This small molecule binds to this protein.
Small molecule (SMILES): CC(C)n1cnc2/c(=N/c3cccc(Cl)c3)nc(NCCO)[nH]c21

Binding-site contacts:
Ligand atom N7 contacts residue LYS20 of chain 1.A at 3.7 Å.
Ligand atom C8 contacts residue ASN21 of chain 1.A at 3.4 Å.
Ligand atom CAF contacts residue OLP1 of chain 1.D at 3.7 Å.
Ligand atom C6 contacts residue LYS20 of chain 1.A at 4.0 Å.
Ligand atom CAK contacts residue OLP1 of chain 1.D at 3.6 Å.
Ligand atom C6 contacts residue LEU22 of chain 1.A at 3.9 Å (hydrophobic).
Ligand atom CAR contacts residue LYS20 of chain 1.A at 3.9 Å.
Ligand atom CAA contacts residue TYR23 of chain 1.A at 3.5 Å (hydrophobic).
Ligand atom C5 contacts residue LEU22 of chain 1.A at 4.0 Å (hydrophobic).
Ligand atom N1 contacts residue OLP1 of chain 1.D at 3.5 Å.
Ligand atom N6 contacts residue OLP1 of chain 1.D at 3.2 Å (h-bond).
Ligand atom CAW contacts residue OLP1 of chain 1.D at 3.9 Å.
Ligand atom C8 contacts residue OLP1 of chain 1.D at 3.6 Å.
Ligand atom N7 contacts residue ASN21 of chain 1.A at 3.7 Å.
Ligand atom C8 contacts residue LEU22 of chain 1.A at 3.6 Å (hydrophobic).
Ligand atom CAH contacts residue LYS20 of chain 1.A at 3.8 Å.
Ligand atom CAB contacts residue OLP1 of chain 1.D at 4.0 Å.
Ligand atom CL contacts residue LYS20 of chain 1.A at 3.6 Å.
Ligand atom N2 contacts residue OLP1 of chain 1.D at 3.5 Å.
Ligand atom N3 contacts residue OLP1 of chain 1.D at 3.4 Å.
Ligand atom N6 contacts residue LEU22 of chain 1.A at 3.6 Å.
Ligand atom CL contacts residue VAL4 of chain 1.A at 4.2 Å.
Ligand atom CAB contacts residue TYR23 of chain 1.A at 3.6 Å (hydrophobic).
Ligand atom C5 contacts residue OLP1 of chain 1.D at 3.4 Å.
Ligand atom CAH contacts residue LEU22 of chain 1.A at 3.7 Å (hydrophobic).
Ligand atom CAK contacts residue TYR64 of chain 1.A at 3.8 Å (hydrophobic).
Ligand atom C5 contacts residue LYS20 of chain 1.A at 4.1 Å.
Ligand atom CAR contacts residue LEU22 of chain 1.A at 3.9 Å (hydrophobic).
Ligand atom CAR contacts residue OLP1 of chain 1.D at 3.4 Å.
Ligand atom C6 contacts residue OLP1 of chain 1.D at 3.3 Å.
Ligand atom C2 contacts residue OLP1 of chain 1.D at 3.5 Å.
Ligand atom CAH contacts residue OLP1 of chain 1.D at 3.3 Å.
Ligand atom N6 contacts residue LYS20 of chain 1.A at 3.1 Å (salt-bridge).
Ligand atom CAE contacts residue OLP1 of chain 1.D at 3.9 Å.
Ligand atom CAQ contacts residue OLP1 of chain 1.D at 3.6 Å.
Ligand atom N7 contacts residue OLP1 of chain 1.D at 3.5 Å.
Ligand atom CAG contacts residue OLP1 of chain 1.D at 3.6 Å.
Ligand atom N7 contacts residue LEU22 of chain 1.A at 3.0 Å (h-bond).
Ligand atom N9 contacts residue OLP1 of chain 1.D at 3.5 Å.
Ligand atom C4 contacts residue OLP1 of chain 1.D at 3.5 Å.

Sequence of chain 1.A:
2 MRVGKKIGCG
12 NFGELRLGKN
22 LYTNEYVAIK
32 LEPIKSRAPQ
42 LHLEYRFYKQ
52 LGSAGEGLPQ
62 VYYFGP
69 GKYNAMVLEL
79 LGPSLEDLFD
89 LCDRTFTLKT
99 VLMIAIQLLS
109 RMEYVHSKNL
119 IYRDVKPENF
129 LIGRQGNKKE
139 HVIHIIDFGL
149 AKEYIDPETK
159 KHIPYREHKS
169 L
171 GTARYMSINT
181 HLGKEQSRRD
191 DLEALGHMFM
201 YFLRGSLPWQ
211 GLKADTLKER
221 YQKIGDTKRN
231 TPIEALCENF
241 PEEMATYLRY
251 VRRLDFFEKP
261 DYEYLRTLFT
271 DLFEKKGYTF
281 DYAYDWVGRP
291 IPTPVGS